Sequence of chain 1.G:
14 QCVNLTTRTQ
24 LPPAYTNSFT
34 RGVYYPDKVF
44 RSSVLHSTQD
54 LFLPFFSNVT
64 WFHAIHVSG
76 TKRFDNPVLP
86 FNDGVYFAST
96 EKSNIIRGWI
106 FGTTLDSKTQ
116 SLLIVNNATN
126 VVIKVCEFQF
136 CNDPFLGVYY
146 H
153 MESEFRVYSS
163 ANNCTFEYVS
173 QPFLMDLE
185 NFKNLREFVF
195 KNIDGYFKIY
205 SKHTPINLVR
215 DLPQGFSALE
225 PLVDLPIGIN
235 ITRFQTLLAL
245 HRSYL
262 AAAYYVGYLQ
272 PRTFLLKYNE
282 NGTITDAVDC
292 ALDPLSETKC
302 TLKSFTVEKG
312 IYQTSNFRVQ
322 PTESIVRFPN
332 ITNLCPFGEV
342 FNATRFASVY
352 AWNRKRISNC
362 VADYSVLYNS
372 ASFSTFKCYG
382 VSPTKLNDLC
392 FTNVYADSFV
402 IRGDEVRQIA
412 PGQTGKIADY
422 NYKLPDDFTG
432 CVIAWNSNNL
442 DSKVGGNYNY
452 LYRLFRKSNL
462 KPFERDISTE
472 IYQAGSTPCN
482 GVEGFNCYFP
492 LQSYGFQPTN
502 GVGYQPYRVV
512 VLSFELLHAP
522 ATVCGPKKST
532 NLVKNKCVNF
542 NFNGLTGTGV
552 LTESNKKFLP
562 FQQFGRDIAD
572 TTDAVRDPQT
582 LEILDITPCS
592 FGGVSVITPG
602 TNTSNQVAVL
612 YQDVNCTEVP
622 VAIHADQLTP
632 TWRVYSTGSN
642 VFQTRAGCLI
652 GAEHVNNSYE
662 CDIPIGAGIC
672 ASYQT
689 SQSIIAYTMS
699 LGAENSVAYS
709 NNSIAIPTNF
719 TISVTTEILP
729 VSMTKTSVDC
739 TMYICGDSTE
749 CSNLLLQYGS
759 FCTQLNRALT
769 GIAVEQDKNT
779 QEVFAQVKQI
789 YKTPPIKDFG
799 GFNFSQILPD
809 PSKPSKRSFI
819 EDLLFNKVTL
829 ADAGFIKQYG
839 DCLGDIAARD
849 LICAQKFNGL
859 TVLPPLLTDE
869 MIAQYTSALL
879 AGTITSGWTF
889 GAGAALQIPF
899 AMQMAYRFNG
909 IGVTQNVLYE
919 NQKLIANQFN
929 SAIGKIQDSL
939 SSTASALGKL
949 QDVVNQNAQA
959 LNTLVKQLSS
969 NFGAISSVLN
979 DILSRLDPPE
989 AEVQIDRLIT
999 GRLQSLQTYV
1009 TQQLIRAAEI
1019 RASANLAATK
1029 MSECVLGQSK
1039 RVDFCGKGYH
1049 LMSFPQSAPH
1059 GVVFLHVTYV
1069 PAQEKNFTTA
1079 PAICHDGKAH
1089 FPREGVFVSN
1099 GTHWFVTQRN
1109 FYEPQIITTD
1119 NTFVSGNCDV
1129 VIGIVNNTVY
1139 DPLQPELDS

Sequence of chain 1.A:
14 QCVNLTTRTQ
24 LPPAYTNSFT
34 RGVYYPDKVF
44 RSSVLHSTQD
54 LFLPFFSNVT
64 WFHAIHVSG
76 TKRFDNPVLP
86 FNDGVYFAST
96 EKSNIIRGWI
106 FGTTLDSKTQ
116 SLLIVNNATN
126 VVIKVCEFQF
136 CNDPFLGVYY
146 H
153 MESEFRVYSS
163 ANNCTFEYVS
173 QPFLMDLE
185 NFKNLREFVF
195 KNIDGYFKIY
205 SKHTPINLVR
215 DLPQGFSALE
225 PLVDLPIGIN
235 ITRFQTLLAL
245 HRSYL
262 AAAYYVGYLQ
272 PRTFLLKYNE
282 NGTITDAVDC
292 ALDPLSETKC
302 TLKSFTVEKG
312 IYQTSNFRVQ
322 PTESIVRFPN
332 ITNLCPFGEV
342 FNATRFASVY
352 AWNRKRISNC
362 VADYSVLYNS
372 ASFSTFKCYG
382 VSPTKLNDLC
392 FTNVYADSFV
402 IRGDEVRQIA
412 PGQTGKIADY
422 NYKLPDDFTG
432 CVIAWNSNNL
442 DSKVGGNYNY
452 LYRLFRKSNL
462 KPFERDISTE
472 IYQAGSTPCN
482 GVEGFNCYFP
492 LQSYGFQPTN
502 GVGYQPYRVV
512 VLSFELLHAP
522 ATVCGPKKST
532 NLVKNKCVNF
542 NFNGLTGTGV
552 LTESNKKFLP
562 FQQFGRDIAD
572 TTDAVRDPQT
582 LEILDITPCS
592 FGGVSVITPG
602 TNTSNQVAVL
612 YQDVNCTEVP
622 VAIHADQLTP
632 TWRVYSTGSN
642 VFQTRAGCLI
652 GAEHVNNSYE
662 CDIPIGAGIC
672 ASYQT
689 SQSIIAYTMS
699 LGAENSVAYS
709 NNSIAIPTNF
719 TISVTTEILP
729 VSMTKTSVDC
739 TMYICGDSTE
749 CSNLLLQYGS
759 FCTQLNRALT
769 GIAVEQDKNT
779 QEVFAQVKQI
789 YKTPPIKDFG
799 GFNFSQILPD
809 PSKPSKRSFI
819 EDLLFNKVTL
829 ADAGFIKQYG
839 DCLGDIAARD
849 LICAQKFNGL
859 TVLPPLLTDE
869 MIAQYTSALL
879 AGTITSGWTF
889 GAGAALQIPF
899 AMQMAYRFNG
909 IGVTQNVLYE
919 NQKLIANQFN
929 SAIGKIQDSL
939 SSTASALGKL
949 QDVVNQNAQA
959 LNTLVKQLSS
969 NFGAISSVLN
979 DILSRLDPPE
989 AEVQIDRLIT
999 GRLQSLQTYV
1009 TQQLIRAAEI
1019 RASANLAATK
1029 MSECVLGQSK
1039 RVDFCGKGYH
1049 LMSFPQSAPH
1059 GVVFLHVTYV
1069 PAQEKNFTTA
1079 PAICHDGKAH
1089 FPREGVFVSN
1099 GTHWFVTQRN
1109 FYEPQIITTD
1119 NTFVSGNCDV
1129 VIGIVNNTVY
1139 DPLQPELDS

Binding-site contacts:
Ligand atom C8 contacts residue ASN709 of chain 1.G at 4.3 Å.
Ligand atom C1 contacts residue ASN709 of chain 1.G at 1.4 Å.
Ligand atom C8 contacts residue GLY1131 of chain 1.G at 3.7 Å.
Ligand atom C2 contacts residue ASP796 of chain 1.A at 4.4 Å.
Ligand atom O5 contacts residue ASN709 of chain 1.G at 2.4 Å (h-bond).
Ligand atom C6 contacts residue ASP796 of chain 1.A at 4.4 Å.
Ligand atom C4 contacts residue ASN709 of chain 1.G at 4.2 Å.
Ligand atom O6 contacts residue ASP796 of chain 1.A at 3.8 Å.
Ligand atom C1 contacts residue ASP796 of chain 1.A at 3.3 Å.
Ligand atom C5 contacts residue ASN709 of chain 1.G at 3.7 Å.
Ligand atom O7 contacts residue ASN709 of chain 1.G at 3.1 Å (h-bond).
Ligand atom O5 contacts residue ASP796 of chain 1.A at 2.8 Å (salt-bridge).
Ligand atom C5 contacts residue ASP796 of chain 1.A at 4.2 Å.
Ligand atom C3 contacts residue ASN709 of chain 1.G at 3.8 Å.
Ligand atom N2 contacts residue ASN709 of chain 1.G at 2.9 Å (h-bond).
Ligand atom C2 contacts residue ASN709 of chain 1.G at 2.4 Å.
Ligand atom C7 contacts residue ASN709 of chain 1.G at 3.2 Å.

A small-molecule ligand and the protein it binds are described below.
Small molecule (SMILES): CC(=O)N[C@@H]1[C@@H](O)[C@H](O)[C@@H](CO)O[C@H]1O